Sequence of chain 1.D:
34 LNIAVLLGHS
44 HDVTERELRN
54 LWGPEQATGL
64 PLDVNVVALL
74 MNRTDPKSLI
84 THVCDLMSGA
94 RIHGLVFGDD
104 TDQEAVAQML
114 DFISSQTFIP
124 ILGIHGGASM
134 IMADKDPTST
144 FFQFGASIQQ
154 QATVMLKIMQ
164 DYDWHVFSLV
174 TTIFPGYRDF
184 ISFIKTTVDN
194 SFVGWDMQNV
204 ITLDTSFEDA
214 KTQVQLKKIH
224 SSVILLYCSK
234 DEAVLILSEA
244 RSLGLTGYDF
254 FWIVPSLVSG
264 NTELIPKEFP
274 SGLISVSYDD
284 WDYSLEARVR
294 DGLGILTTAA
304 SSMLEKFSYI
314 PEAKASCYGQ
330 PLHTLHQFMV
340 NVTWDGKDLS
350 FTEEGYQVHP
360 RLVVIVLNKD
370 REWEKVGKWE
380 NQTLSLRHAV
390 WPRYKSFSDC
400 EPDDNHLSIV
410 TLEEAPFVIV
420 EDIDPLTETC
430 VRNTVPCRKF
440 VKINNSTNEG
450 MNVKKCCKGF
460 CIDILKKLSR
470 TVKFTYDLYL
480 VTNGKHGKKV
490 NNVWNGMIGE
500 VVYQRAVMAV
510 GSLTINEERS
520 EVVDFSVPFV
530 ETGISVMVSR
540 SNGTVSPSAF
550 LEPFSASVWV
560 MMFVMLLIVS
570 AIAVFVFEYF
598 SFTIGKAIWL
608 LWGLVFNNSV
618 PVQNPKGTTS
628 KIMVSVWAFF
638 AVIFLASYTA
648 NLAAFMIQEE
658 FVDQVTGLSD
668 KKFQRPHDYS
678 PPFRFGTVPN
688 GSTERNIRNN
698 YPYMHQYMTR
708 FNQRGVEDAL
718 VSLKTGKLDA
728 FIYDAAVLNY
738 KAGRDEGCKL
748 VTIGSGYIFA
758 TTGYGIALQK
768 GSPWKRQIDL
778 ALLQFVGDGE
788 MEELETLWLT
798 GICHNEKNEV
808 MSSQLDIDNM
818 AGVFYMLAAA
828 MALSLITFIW

Sequence of chain 1.C:
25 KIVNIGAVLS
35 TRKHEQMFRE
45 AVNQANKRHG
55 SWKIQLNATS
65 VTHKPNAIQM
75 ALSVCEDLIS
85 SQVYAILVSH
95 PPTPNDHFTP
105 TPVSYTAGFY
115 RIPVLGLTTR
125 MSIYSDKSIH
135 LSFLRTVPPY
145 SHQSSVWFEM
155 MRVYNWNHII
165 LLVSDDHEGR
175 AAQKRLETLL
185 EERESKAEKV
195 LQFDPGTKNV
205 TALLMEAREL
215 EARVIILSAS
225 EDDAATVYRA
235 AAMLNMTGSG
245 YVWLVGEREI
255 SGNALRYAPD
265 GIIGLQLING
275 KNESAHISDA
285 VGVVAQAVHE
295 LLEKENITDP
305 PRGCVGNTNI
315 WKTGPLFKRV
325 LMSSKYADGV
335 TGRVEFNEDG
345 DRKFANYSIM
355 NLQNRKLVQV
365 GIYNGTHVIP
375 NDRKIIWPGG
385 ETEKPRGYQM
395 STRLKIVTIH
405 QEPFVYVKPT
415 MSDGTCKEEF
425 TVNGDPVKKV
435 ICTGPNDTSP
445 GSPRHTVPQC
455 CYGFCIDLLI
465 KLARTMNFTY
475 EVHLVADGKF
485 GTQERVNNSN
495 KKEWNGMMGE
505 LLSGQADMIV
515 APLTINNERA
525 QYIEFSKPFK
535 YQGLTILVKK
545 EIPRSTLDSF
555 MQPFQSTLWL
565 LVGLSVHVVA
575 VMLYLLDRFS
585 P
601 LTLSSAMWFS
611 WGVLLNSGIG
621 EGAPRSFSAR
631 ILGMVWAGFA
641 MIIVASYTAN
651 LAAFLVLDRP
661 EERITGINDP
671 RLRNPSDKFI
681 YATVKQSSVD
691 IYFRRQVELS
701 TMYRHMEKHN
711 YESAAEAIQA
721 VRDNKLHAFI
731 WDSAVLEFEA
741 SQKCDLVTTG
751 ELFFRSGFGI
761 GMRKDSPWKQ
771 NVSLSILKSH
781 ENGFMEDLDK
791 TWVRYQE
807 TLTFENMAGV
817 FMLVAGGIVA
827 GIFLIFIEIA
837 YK

A protein and the small-molecule ligand that binds it are described below.
Small molecule (SMILES): CC(=O)N[C@@H]1[C@@H](O)[C@H](O)[C@@H](CO)O[C@H]1O

Binding-site contacts:
Ligand atom C8 contacts residue ASN75 of chain 1.D at 4.4 Å.
Ligand atom O5 contacts residue ASN75 of chain 1.D at 2.4 Å (h-bond).
Ligand atom C7 contacts residue ASN75 of chain 1.D at 3.2 Å.
Ligand atom C5 contacts residue HIS42 of chain 1.D at 4.1 Å.
Ligand atom O7 contacts residue ASN75 of chain 1.D at 3.0 Å (h-bond).
Ligand atom O5 contacts residue HIS42 of chain 1.D at 3.2 Å.
Ligand atom O7 contacts residue GLY310 of chain 1.C at 4.3 Å.
Ligand atom O6 contacts residue HIS42 of chain 1.D at 3.2 Å.
Ligand atom N2 contacts residue ASN75 of chain 1.D at 3.0 Å (h-bond).
Ligand atom C6 contacts residue HIS42 of chain 1.D at 3.6 Å.
Ligand atom C1 contacts residue HIS42 of chain 1.D at 3.8 Å.
Ligand atom C2 contacts residue ASN75 of chain 1.D at 2.5 Å.
Ligand atom C5 contacts residue ASN75 of chain 1.D at 3.7 Å.
Ligand atom C3 contacts residue ASN75 of chain 1.D at 3.8 Å.
Ligand atom C1 contacts residue ASN75 of chain 1.D at 1.4 Å.
Ligand atom C4 contacts residue ASN75 of chain 1.D at 4.2 Å.